The protein below binds the small molecule below.
Small molecule (SMILES): COc1ccc(Nc2nccc(-c3ccc4c(c3)CCCC(=O)N4)n2)cc1

Binding-site contacts:
Ligand atom C1 contacts residue ARG19 of chain 1.A at 3.5 Å.
Ligand atom C8 contacts residue LEU145 of chain 1.A at 3.3 Å (hydrophobic).
Ligand atom C5 contacts residue TYR94 of chain 1.A at 3.9 Å (hydrophobic).
Ligand atom C9 contacts residue VAL29 of chain 1.A at 3.9 Å (hydrophobic).
Ligand atom C6 contacts residue ARG19 of chain 1.A at 3.5 Å.
Ligand atom C7 contacts residue LEU145 of chain 1.A at 3.8 Å (hydrophobic).
Ligand atom C5 contacts residue GLY98 of chain 1.A at 3.5 Å.
Ligand atom C13 contacts residue VAL29 of chain 1.A at 3.9 Å (hydrophobic).
Ligand atom C2 contacts residue LEU21 of chain 1.A at 3.6 Å (hydrophobic).
Ligand atom C4 contacts residue ALA95 of chain 1.A at 3.5 Å (hydrophobic).
Ligand atom C3 contacts residue GLY98 of chain 1.A at 3.9 Å.
Ligand atom N contacts residue TYR94 of chain 1.A at 4.0 Å.
Ligand atom C contacts residue ARG19 of chain 1.A at 4.0 Å.
Ligand atom C6 contacts residue GLY98 of chain 1.A at 3.5 Å.
Ligand atom N contacts residue LEU21 of chain 1.A at 3.9 Å.
Ligand atom C8 contacts residue GLU93 of chain 1.A at 3.7 Å.
Ligand atom C5 contacts residue PRO96 of chain 1.A at 3.9 Å (hydrophobic).
Ligand atom O contacts residue ARG19 of chain 1.A at 3.3 Å (salt-bridge).
Ligand atom C1 contacts residue GLY98 of chain 1.A at 3.7 Å.
Ligand atom C17 contacts residue THR99 of chain 1.A at 3.7 Å.
Ligand atom C3 contacts residue LEU21 of chain 1.A at 3.8 Å (hydrophobic).
Ligand atom C12 contacts residue VAL29 of chain 1.A at 3.8 Å (hydrophobic).
Ligand atom C18 contacts residue THR99 of chain 1.A at 3.5 Å.
Ligand atom N3 contacts residue LEU145 of chain 1.A at 3.8 Å.
Ligand atom N1 contacts residue TYR94 of chain 1.A at 4.0 Å.
Ligand atom C19 contacts residue GLU142 of chain 1.A at 3.6 Å.
Ligand atom N1 contacts residue LEU145 of chain 1.A at 3.6 Å.
Ligand atom C8 contacts residue ALA42 of chain 1.A at 3.8 Å (hydrophobic).
Ligand atom C10 contacts residue LEU145 of chain 1.A at 3.5 Å (hydrophobic).
Ligand atom C16 contacts residue GLY22 of chain 1.A at 3.5 Å.
Ligand atom C9 contacts residue LEU145 of chain 1.A at 3.3 Å (hydrophobic).
Ligand atom N1 contacts residue ALA95 of chain 1.A at 3.2 Å (h-bond).
Ligand atom C5 contacts residue ALA95 of chain 1.A at 3.2 Å (hydrophobic).
Ligand atom C18 contacts residue GLU142 of chain 1.A at 3.4 Å.
Ligand atom C7 contacts residue LEU21 of chain 1.A at 3.9 Å (hydrophobic).
Ligand atom C2 contacts residue GLY98 of chain 1.A at 3.9 Å.
Ligand atom O1 contacts residue GLU142 of chain 1.A at 3.6 Å.
Ligand atom C6 contacts residue PRO96 of chain 1.A at 3.9 Å (hydrophobic).
Ligand atom N contacts residue ALA95 of chain 1.A at 3.1 Å (h-bond).
Ligand atom C4 contacts residue GLY98 of chain 1.A at 3.7 Å.

Sequence of chain 1.A:
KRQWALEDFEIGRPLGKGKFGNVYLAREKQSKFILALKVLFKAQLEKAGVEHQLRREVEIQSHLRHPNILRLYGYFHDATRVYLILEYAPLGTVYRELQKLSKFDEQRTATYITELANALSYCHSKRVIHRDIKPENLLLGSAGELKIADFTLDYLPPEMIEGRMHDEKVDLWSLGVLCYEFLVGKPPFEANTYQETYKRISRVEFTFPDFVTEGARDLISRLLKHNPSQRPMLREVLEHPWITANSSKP